This small molecule binds to this protein.
Small molecule (SMILES): C[C@@H](OP(=O)(O)O)[C@H](NC(=O)[C@H](CC1=CNCN1)NC(=O)[C@H](CCCNC(N)=[NH2+])NC(=O)[C@H](CCC(=O)O)NC(=O)[C@@H](N)CC(N)=O)C(=O)N[C@@H](CSO)C(=O)O

Sequence of chain 2.A:
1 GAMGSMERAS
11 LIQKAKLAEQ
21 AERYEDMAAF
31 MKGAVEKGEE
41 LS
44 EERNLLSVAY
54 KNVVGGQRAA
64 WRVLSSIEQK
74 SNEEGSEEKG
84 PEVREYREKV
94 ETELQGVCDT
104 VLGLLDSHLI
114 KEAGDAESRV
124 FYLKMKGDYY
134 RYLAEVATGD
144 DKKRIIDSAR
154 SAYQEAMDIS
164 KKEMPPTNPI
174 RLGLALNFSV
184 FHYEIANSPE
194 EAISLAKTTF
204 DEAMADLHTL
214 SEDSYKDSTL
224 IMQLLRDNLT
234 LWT

Binding-site contacts:
Ligand atom O contacts residue LEU179 of chain 2.A at 3.5 Å.
Ligand atom CB contacts residue ASN231 of chain 2.A at 3.7 Å.
Ligand atom O3P contacts residue ARG61 of chain 2.A at 2.8 Å (salt-bridge).
Ligand atom N contacts residue ASN180 of chain 2.A at 3.0 Å (h-bond).
Ligand atom O contacts residue LYS54 of chain 2.A at 3.2 Å.
Ligand atom CA contacts residue ASN180 of chain 2.A at 3.2 Å.
Ligand atom C contacts residue ASN180 of chain 2.A at 3.6 Å.
Ligand atom CG contacts residue LEU227 of chain 2.A at 3.7 Å (hydrophobic).
Ligand atom CG2 contacts residue ASN180 of chain 2.A at 3.7 Å.
Ligand atom O contacts residue VAL183 of chain 2.A at 3.5 Å.
Ligand atom C contacts residue ASN231 of chain 2.A at 3.6 Å.
Ligand atom C contacts residue LYS54 of chain 2.A at 3.8 Å.
Ligand atom NH1 contacts residue GLU187 of chain 2.A at 2.9 Å (salt-bridge).
Ligand atom OXT contacts residue LYS127 of chain 2.A at 2.9 Å (salt-bridge).
Ligand atom CD2 contacts residue ASN231 of chain 2.A at 3.5 Å.
Ligand atom CD2 contacts residue ASP230 of chain 2.A at 3.4 Å.
Ligand atom OD contacts residue GLY176 of chain 2.A at 3.8 Å.
Ligand atom P contacts residue ARG61 of chain 2.A at 3.7 Å.
Ligand atom OXT contacts residue ASN180 of chain 2.A at 2.8 Å (h-bond).
Ligand atom CG2 contacts residue ARG134 of chain 2.A at 3.7 Å.
Ligand atom CD2 contacts residue LEU227 of chain 2.A at 3.5 Å (hydrophobic).
Ligand atom N contacts residue ASN231 of chain 2.A at 2.8 Å (h-bond).
Ligand atom P contacts residue ARG134 of chain 2.A at 3.8 Å.
Ligand atom O contacts residue ASN231 of chain 2.A at 3.1 Å (h-bond).
Ligand atom O2P contacts residue TYR135 of chain 2.A at 2.5 Å (h-bond).
Ligand atom CG2 contacts residue VAL183 of chain 2.A at 3.8 Å (hydrophobic).
Ligand atom O1P contacts residue ARG61 of chain 2.A at 2.9 Å (salt-bridge).
Ligand atom NE2 contacts residue ASP230 of chain 2.A at 2.8 Å (salt-bridge).
Ligand atom NE contacts residue GLU187 of chain 2.A at 2.9 Å (salt-bridge).
Ligand atom CZ contacts residue GLU187 of chain 2.A at 3.5 Å.
Ligand atom O3P contacts residue ARG134 of chain 2.A at 2.8 Å (salt-bridge).
Ligand atom OD contacts residue LYS127 of chain 2.A at 3.7 Å.
Ligand atom SG contacts residue GLY176 of chain 2.A at 3.6 Å.
Ligand atom O contacts residue LEU234 of chain 2.A at 3.7 Å.
Ligand atom CB contacts residue ASN180 of chain 2.A at 3.3 Å.
Ligand atom CD contacts residue GLU187 of chain 2.A at 3.6 Å.
Ligand atom O2P contacts residue ARG134 of chain 2.A at 2.8 Å (salt-bridge).
Ligand atom CA contacts residue ASN231 of chain 2.A at 3.4 Å.
Ligand atom N contacts residue LEU234 of chain 2.A at 3.6 Å.
Ligand atom P contacts residue TYR135 of chain 2.A at 3.7 Å.